Binding-site contacts:
Ligand atom C7 contacts residue ASN253 of chain 1.D at 3.4 Å.
Ligand atom C6 contacts residue THR127 of chain 1.D at 4.3 Å.
Ligand atom C1 contacts residue THR127 of chain 1.D at 4.0 Å.
Ligand atom O6 contacts residue THR127 of chain 1.D at 3.7 Å.
Ligand atom O5 contacts residue THR127 of chain 1.D at 3.5 Å.
Ligand atom C3 contacts residue ASN253 of chain 1.D at 3.9 Å.
Ligand atom O7 contacts residue ASN253 of chain 1.D at 3.5 Å (h-bond).
Ligand atom N2 contacts residue ASN253 of chain 1.D at 2.9 Å (h-bond).
Ligand atom C5 contacts residue THR127 of chain 1.D at 4.4 Å.
Ligand atom C1 contacts residue THR255 of chain 1.D at 4.1 Å.
Ligand atom C5 contacts residue ASN253 of chain 1.D at 3.8 Å.
Ligand atom C4 contacts residue ASN253 of chain 1.D at 4.3 Å.
Ligand atom C1 contacts residue ASN253 of chain 1.D at 1.5 Å.
Ligand atom C8 contacts residue ASN253 of chain 1.D at 3.8 Å.
Ligand atom C2 contacts residue ASN253 of chain 1.D at 2.5 Å.
Ligand atom O5 contacts residue ASN253 of chain 1.D at 2.4 Å (h-bond).

The small molecule below binds the protein below.
Small molecule (SMILES): CC(=O)N[C@@H]1[C@@H](O)[C@H](O)[C@@H](CO)O[C@H]1O

Sequence of chain 1.D:
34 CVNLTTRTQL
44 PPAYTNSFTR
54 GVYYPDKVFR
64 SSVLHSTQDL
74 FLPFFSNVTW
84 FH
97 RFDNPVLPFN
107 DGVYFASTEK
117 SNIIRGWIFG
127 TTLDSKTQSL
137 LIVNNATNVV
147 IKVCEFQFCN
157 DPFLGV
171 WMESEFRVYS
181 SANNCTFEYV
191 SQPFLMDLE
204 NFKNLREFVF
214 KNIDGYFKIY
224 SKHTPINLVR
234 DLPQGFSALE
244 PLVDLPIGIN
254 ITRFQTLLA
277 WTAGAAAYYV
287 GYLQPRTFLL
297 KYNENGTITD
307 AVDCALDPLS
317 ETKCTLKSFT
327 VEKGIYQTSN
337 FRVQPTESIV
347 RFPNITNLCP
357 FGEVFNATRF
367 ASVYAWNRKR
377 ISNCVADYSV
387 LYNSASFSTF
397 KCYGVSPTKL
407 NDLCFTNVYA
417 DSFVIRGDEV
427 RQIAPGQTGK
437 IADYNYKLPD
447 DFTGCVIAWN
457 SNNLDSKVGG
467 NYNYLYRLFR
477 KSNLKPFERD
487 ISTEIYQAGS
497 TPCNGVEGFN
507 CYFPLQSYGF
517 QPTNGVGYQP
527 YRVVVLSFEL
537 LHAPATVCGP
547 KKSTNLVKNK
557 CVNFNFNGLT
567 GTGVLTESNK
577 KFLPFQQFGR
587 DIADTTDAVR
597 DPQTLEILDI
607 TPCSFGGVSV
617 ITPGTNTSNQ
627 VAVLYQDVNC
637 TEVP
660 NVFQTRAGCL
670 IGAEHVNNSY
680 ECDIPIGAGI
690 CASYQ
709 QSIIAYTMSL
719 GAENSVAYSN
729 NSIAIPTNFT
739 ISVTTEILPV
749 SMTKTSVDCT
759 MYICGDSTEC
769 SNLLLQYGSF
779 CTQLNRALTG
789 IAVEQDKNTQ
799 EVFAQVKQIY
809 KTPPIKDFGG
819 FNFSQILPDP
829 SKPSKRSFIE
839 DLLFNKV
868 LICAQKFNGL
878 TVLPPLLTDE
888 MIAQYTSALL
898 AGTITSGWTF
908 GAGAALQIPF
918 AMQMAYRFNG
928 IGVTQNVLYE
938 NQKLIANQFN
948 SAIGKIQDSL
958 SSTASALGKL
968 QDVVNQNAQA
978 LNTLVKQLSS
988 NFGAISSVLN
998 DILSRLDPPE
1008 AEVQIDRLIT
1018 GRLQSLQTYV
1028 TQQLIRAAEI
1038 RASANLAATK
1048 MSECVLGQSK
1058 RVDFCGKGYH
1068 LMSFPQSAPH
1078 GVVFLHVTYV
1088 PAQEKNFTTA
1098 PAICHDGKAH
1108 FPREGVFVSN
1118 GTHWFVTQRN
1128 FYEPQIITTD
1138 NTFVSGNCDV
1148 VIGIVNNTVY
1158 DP